Binding-site contacts:
Ligand atom CA contacts residue GLU244 of chain 1.A at 3.5 Å.
Ligand atom CG contacts residue GLN89 of chain 1.A at 3.9 Å.
Ligand atom CB contacts residue GLN86 of chain 1.A at 4.0 Å.
Ligand atom CD1 contacts residue GLU244 of chain 1.A at 4.0 Å.
Ligand atom CD1 contacts residue ILE90 of chain 1.A at 4.0 Å (hydrophobic).
Ligand atom C contacts residue GLU244 of chain 1.A at 3.7 Å.
Ligand atom NE2 contacts residue GLN86 of chain 1.A at 3.6 Å (h-bond).
Ligand atom N contacts residue GLU244 of chain 1.A at 3.4 Å (salt-bridge).
Ligand atom CD2 contacts residue GLN89 of chain 1.A at 4.0 Å.
Ligand atom CD1 contacts residue LEU245 of chain 1.A at 3.7 Å (hydrophobic).
Ligand atom CB contacts residue VAL72 of chain 1.A at 3.9 Å (hydrophobic).
Ligand atom CA contacts residue GLN86 of chain 1.A at 4.0 Å.
Ligand atom CA contacts residue GLU244 of chain 1.A at 3.8 Å.
Ligand atom CD2 contacts residue LYS76 of chain 1.A at 4.0 Å.
Ligand atom CB contacts residue GLU244 of chain 1.A at 4.0 Å.
Ligand atom CD2 contacts residue PHE81 of chain 1.A at 4.0 Å (hydrophobic).
Ligand atom CG contacts residue GLU244 of chain 1.A at 3.1 Å.
Ligand atom O contacts residue MET82 of chain 1.A at 4.1 Å.
Ligand atom CD2 contacts residue LEU93 of chain 1.A at 3.8 Å (hydrophobic).
Ligand atom CB contacts residue GLU244 of chain 1.A at 3.2 Å.
Ligand atom CG2 contacts residue LEU241 of chain 1.A at 4.1 Å (hydrophobic).
Ligand atom CA contacts residue GLU244 of chain 1.A at 3.3 Å.
Ligand atom CB contacts residue GLU244 of chain 1.A at 3.3 Å.
Ligand atom CD1 contacts residue LYS94 of chain 1.A at 3.7 Å.
Ligand atom O contacts residue LYS76 of chain 1.A at 3.3 Å (salt-bridge).
Ligand atom CG contacts residue GLU244 of chain 1.A at 3.3 Å.
Ligand atom CA contacts residue LYS76 of chain 1.A at 4.1 Å.
Ligand atom NZ contacts residue GLU244 of chain 1.A at 3.3 Å (salt-bridge).
Ligand atom N contacts residue GLU244 of chain 1.A at 2.5 Å (salt-bridge).
Ligand atom CD2 contacts residue VAL72 of chain 1.A at 3.9 Å (hydrophobic).
Ligand atom C contacts residue LYS76 of chain 1.A at 3.8 Å.
Ligand atom CD1 contacts residue GLN89 of chain 1.A at 3.3 Å.
Ligand atom CG1 contacts residue GLU244 of chain 1.A at 3.3 Å.
Ligand atom C contacts residue GLU244 of chain 1.A at 3.6 Å.
Ligand atom CD1 contacts residue PRO240 of chain 1.A at 4.0 Å (hydrophobic).
Ligand atom CD2 contacts residue LEU241 of chain 1.A at 4.0 Å (hydrophobic).
Ligand atom CB contacts residue GLN89 of chain 1.A at 4.0 Å.
Ligand atom O contacts residue LYS76 of chain 1.A at 3.5 Å (salt-bridge).
Ligand atom CD1 contacts residue LEU241 of chain 1.A at 3.9 Å (hydrophobic).
Ligand atom N contacts residue GLU244 of chain 1.A at 2.7 Å (salt-bridge).

Sequence of chain 1.A:
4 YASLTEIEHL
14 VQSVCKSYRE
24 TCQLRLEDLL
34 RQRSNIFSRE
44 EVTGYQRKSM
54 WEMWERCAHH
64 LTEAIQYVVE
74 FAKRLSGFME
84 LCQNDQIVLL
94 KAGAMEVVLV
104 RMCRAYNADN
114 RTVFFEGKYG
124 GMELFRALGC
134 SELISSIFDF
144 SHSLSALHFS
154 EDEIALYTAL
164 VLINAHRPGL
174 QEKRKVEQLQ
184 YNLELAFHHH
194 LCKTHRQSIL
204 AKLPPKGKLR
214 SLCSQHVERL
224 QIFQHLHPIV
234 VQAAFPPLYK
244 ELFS

This small molecule binds to this protein.
Small molecule (SMILES): CC[C@H](C)[C@H](NC(=O)[C@@H](N)CCCCN)C(=O)N[C@@H](CC(C)C)C(=O)N[C@@H](C)C(=O)N[C@@H](CCCN=C(N)N)C(=O)N[C@@H](CC(C)C)C(=O)N[C@@H](CC(C)C)C(=O)N[C@@H](CCC(N)=O)C(=O)N[C@H](C=O)CCC(=O)O